The small molecule below binds the protein below.
Small molecule (SMILES): CCC(CC)NC(=O)[C@H](CCC1CCCCC1)NC(=O)c1ccc(CNC(=O)c2cnn(-c3ccccc3)c2N)cc1

Binding-site contacts:
Ligand atom C24 contacts residue ASP169 of chain 1.A at 3.8 Å.
Ligand atom C24 contacts residue GLU72 of chain 1.A at 3.3 Å.
Ligand atom N1 contacts residue LEU109 of chain 1.A at 3.8 Å.
Ligand atom C17 contacts residue ASP169 of chain 1.A at 3.2 Å.
Ligand atom N1 contacts residue MET110 of chain 1.A at 2.9 Å (h-bond).
Ligand atom C13 contacts residue GLU72 of chain 1.A at 3.2 Å.
Ligand atom C18 contacts residue ASP169 of chain 1.A at 3.6 Å.
Ligand atom O1 contacts residue LEU168 of chain 1.A at 3.5 Å.
Ligand atom C6 contacts residue HIS108 of chain 1.A at 3.3 Å.
Ligand atom C30 contacts residue HIS149 of chain 1.A at 3.7 Å.
Ligand atom O1 contacts residue ILE85 of chain 1.A at 3.7 Å.
Ligand atom C6 contacts residue ALA52 of chain 1.A at 3.6 Å (hydrophobic).
Ligand atom C1 contacts residue MET110 of chain 1.A at 3.4 Å (hydrophobic).
Ligand atom C6 contacts residue THR107 of chain 1.A at 3.8 Å.
Ligand atom C29 contacts residue LEU168 of chain 1.A at 3.8 Å (hydrophobic).
Ligand atom N4 contacts residue ASP169 of chain 1.A at 2.9 Å (salt-bridge).
Ligand atom O1 contacts residue ASP169 of chain 1.A at 2.8 Å (salt-bridge).
Ligand atom O2 contacts residue VAL39 of chain 1.A at 3.5 Å.
Ligand atom C contacts residue GLY111 of chain 1.A at 3.4 Å.
Ligand atom C22 contacts residue ASP169 of chain 1.A at 3.6 Å.
Ligand atom C contacts residue TYR36 of chain 1.A at 3.6 Å (hydrophobic).
Ligand atom N3 contacts residue ASP169 of chain 1.A at 3.4 Å (salt-bridge).
Ligand atom C24 contacts residue LYS54 of chain 1.A at 3.2 Å.
Ligand atom C2 contacts residue MET110 of chain 1.A at 3.4 Å (hydrophobic).
Ligand atom C10 contacts residue THR107 of chain 1.A at 3.6 Å.
Ligand atom N5 contacts residue TYR36 of chain 1.A at 3.2 Å.
Ligand atom N3 contacts residue GLU72 of chain 1.A at 3.2 Å (salt-bridge).
Ligand atom C5 contacts residue MET110 of chain 1.A at 3.3 Å (hydrophobic).
Ligand atom C contacts residue MET110 of chain 1.A at 3.3 Å (hydrophobic).
Ligand atom N1 contacts residue HIS108 of chain 1.A at 3.8 Å.
Ligand atom O2 contacts residue PHE170 of chain 1.A at 3.7 Å.
Ligand atom C28 contacts residue ILE85 of chain 1.A at 3.7 Å (hydrophobic).
Ligand atom C8 contacts residue ALA52 of chain 1.A at 3.6 Å (hydrophobic).
Ligand atom C5 contacts residue ALA112 of chain 1.A at 3.7 Å (hydrophobic).
Ligand atom C4 contacts residue MET110 of chain 1.A at 3.3 Å (hydrophobic).
Ligand atom O contacts residue GLU72 of chain 1.A at 3.5 Å.
Ligand atom C19 contacts residue ASP169 of chain 1.A at 3.7 Å.
Ligand atom C3 contacts residue MET110 of chain 1.A at 3.4 Å (hydrophobic).
Ligand atom N2 contacts residue ALA52 of chain 1.A at 3.7 Å.
Ligand atom N2 contacts residue THR107 of chain 1.A at 3.0 Å (h-bond).

Sequence of chain 1.A:
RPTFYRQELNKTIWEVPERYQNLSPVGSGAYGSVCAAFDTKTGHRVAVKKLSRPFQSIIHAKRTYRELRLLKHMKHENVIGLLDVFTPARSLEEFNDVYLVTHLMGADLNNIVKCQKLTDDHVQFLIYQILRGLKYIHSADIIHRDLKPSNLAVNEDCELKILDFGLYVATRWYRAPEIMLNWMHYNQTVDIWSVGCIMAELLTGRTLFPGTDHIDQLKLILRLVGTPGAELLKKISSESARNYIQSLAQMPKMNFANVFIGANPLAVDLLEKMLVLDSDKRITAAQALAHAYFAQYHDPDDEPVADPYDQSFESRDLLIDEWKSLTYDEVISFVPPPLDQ